This protein binds this small molecule.
Small molecule (SMILES): OC[C@H]1O[C@@H](O)[C@H](O)[C@@H](O)[C@@H]1O

Binding-site contacts:
Ligand atom C1 contacts residue THR227 of chain 1.A at 3.7 Å.
Ligand atom O2 contacts residue ASP229 of chain 1.A at 4.5 Å.
Ligand atom O4 contacts residue THR227 of chain 1.A at 4.2 Å.
Ligand atom O1 contacts residue THR227 of chain 1.A at 3.1 Å (h-bond).
Ligand atom O4 contacts residue ARG237 of chain 1.A at 4.5 Å.
Ligand atom C4 contacts residue PRO233 of chain 1.A at 4.2 Å (hydrophobic).
Ligand atom C1 contacts residue TRP226 of chain 1.A at 4.3 Å (hydrophobic).
Ligand atom O4 contacts residue PRO233 of chain 1.A at 3.4 Å.
Ligand atom C5 contacts residue THR227 of chain 1.A at 3.6 Å.
Ligand atom C6 contacts residue THR227 of chain 1.A at 3.9 Å.
Ligand atom O6 contacts residue TRP226 of chain 1.A at 4.5 Å.
Ligand atom O1 contacts residue TRP226 of chain 1.A at 3.2 Å.
Ligand atom C3 contacts residue THR227 of chain 1.A at 3.8 Å.
Ligand atom O6 contacts residue LEU223 of chain 1.A at 4.3 Å.
Ligand atom C4 contacts residue LEU234 of chain 1.A at 4.0 Å (hydrophobic).
Ligand atom O3 contacts residue PRO233 of chain 1.A at 3.6 Å.
Ligand atom C5 contacts residue GLY225 of chain 1.A at 3.8 Å.
Ligand atom C5 contacts residue GLY224 of chain 1.A at 4.5 Å.
Ligand atom C6 contacts residue GLY224 of chain 1.A at 3.2 Å.
Ligand atom O5 contacts residue TRP226 of chain 1.A at 3.6 Å.
Ligand atom O4 contacts residue LEU234 of chain 1.A at 2.7 Å (h-bond).
Ligand atom O6 contacts residue ARG237 of chain 1.A at 3.4 Å (salt-bridge).
Ligand atom O5 contacts residue THR227 of chain 1.A at 3.2 Å (h-bond).
Ligand atom C3 contacts residue PRO233 of chain 1.A at 4.4 Å (hydrophobic).
Ligand atom C6 contacts residue GLY225 of chain 1.A at 3.1 Å.
Ligand atom O6 contacts residue LEU234 of chain 1.A at 4.2 Å.
Ligand atom O6 contacts residue THR227 of chain 1.A at 3.1 Å (h-bond).
Ligand atom O5 contacts residue GLY225 of chain 1.A at 3.5 Å (h-bond).
Ligand atom O2 contacts residue THR227 of chain 1.A at 3.9 Å.
Ligand atom C2 contacts residue THR227 of chain 1.A at 3.5 Å.
Ligand atom O6 contacts residue GLY224 of chain 1.A at 3.6 Å (h-bond).
Ligand atom O6 contacts residue GLY225 of chain 1.A at 2.6 Å (h-bond).
Ligand atom C4 contacts residue THR227 of chain 1.A at 3.2 Å.
Ligand atom C6 contacts residue LEU234 of chain 1.A at 3.9 Å (hydrophobic).
Ligand atom O3 contacts residue THR227 of chain 1.A at 4.2 Å.
Ligand atom C6 contacts residue ARG237 of chain 1.A at 4.3 Å.

Sequence of chain 1.A:
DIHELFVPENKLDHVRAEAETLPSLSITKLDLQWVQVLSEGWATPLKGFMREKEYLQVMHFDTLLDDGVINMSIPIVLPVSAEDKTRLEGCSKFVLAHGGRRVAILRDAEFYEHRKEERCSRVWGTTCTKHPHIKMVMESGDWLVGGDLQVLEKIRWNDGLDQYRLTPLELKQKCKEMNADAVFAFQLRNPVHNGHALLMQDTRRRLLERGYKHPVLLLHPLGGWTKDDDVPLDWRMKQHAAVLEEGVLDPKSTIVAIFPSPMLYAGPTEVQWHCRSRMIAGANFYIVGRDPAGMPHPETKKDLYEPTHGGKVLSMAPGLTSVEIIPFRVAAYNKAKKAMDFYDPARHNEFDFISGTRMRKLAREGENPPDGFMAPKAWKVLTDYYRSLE